Sequence of chain 2.B:
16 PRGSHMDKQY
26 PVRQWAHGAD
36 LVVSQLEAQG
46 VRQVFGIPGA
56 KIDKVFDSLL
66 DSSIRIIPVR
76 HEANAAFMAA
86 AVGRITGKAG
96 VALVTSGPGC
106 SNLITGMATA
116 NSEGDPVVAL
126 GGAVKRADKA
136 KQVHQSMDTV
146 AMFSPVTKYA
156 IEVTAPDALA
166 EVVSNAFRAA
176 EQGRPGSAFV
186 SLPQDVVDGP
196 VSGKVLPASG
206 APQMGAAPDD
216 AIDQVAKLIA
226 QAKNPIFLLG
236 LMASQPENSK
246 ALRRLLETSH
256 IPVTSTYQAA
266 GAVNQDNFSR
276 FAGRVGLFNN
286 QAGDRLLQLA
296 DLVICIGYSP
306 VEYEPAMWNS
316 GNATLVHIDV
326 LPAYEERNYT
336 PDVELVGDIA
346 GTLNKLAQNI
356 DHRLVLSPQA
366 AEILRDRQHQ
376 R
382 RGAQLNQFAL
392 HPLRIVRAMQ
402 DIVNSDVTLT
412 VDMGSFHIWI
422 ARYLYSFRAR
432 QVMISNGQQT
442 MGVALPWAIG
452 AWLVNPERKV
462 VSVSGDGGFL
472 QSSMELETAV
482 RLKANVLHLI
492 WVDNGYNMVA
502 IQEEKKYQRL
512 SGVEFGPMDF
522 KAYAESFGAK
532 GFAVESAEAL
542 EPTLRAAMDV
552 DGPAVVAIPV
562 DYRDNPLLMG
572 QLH

The small molecule below binds the protein below.
Small molecule (SMILES): CC(=O)C(=O)O

Binding-site contacts:
Ligand atom OXT contacts residue TYR508 of chain 2.B at 2.5 Å (h-bond).
Ligand atom CA contacts residue ARG510 of chain 2.B at 4.0 Å.
Ligand atom C contacts residue TYR508 of chain 2.B at 3.8 Å (hydrophobic).
Ligand atom O3 contacts residue ARG510 of chain 2.B at 3.1 Å (salt-bridge).
Ligand atom O3 contacts residue TYR508 of chain 2.B at 4.5 Å.
Ligand atom OXT contacts residue GLN509 of chain 2.B at 3.6 Å.
Ligand atom OXT contacts residue ARG510 of chain 2.B at 4.2 Å.